This protein binds this small molecule.
Small molecule (SMILES): CC(=O)N[C@@H]1[C@@H](O)[C@H](O)[C@@H](CO)O[C@H]1O

Binding-site contacts:
Ligand atom C4 contacts residue ASN657 of chain 1.A at 4.1 Å.
Ligand atom C1 contacts residue ASN657 of chain 1.A at 1.5 Å.
Ligand atom C7 contacts residue HIS655 of chain 1.A at 3.9 Å.
Ligand atom O5 contacts residue ASN657 of chain 1.A at 2.1 Å (h-bond).
Ligand atom C2 contacts residue ASN657 of chain 1.A at 2.6 Å.
Ligand atom N2 contacts residue ASN657 of chain 1.A at 3.2 Å.
Ligand atom C5 contacts residue ASN657 of chain 1.A at 3.5 Å.
Ligand atom C6 contacts residue ASN657 of chain 1.A at 4.4 Å.
Ligand atom O6 contacts residue ASN657 of chain 1.A at 4.1 Å.
Ligand atom C7 contacts residue ASN657 of chain 1.A at 3.5 Å.
Ligand atom O7 contacts residue ASN657 of chain 1.A at 3.9 Å.
Ligand atom C8 contacts residue HIS655 of chain 1.A at 3.7 Å.
Ligand atom C3 contacts residue ASN657 of chain 1.A at 3.9 Å.
Ligand atom C8 contacts residue ASN657 of chain 1.A at 4.0 Å.
Ligand atom O7 contacts residue HIS655 of chain 1.A at 2.9 Å (h-bond).

Sequence of chain 1.A:
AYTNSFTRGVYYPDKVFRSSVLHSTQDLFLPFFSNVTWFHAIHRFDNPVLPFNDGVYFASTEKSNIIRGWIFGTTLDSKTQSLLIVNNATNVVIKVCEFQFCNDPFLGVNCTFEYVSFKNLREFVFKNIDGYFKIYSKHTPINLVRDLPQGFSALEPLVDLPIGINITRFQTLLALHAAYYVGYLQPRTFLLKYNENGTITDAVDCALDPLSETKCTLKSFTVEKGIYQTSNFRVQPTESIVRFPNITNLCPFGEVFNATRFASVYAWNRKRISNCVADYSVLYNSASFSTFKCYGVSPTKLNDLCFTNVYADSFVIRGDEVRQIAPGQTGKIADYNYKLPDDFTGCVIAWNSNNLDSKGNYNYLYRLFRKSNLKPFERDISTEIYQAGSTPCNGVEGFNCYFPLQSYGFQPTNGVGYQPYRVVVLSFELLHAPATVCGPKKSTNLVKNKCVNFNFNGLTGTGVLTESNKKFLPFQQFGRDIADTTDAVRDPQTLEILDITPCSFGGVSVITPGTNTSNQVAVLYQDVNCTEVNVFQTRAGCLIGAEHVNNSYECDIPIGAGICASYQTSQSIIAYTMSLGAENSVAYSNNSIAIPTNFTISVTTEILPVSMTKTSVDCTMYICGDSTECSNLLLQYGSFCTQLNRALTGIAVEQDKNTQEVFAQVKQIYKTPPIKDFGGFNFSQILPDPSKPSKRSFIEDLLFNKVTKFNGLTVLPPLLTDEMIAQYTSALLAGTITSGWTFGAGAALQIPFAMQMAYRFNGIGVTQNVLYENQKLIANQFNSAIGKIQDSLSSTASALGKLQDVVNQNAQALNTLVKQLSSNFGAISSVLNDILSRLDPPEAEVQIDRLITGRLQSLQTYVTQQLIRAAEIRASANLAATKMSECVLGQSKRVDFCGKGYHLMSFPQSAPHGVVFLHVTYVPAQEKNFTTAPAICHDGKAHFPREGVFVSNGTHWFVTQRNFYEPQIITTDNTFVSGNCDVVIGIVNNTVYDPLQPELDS